Sequence of chain 1.B:
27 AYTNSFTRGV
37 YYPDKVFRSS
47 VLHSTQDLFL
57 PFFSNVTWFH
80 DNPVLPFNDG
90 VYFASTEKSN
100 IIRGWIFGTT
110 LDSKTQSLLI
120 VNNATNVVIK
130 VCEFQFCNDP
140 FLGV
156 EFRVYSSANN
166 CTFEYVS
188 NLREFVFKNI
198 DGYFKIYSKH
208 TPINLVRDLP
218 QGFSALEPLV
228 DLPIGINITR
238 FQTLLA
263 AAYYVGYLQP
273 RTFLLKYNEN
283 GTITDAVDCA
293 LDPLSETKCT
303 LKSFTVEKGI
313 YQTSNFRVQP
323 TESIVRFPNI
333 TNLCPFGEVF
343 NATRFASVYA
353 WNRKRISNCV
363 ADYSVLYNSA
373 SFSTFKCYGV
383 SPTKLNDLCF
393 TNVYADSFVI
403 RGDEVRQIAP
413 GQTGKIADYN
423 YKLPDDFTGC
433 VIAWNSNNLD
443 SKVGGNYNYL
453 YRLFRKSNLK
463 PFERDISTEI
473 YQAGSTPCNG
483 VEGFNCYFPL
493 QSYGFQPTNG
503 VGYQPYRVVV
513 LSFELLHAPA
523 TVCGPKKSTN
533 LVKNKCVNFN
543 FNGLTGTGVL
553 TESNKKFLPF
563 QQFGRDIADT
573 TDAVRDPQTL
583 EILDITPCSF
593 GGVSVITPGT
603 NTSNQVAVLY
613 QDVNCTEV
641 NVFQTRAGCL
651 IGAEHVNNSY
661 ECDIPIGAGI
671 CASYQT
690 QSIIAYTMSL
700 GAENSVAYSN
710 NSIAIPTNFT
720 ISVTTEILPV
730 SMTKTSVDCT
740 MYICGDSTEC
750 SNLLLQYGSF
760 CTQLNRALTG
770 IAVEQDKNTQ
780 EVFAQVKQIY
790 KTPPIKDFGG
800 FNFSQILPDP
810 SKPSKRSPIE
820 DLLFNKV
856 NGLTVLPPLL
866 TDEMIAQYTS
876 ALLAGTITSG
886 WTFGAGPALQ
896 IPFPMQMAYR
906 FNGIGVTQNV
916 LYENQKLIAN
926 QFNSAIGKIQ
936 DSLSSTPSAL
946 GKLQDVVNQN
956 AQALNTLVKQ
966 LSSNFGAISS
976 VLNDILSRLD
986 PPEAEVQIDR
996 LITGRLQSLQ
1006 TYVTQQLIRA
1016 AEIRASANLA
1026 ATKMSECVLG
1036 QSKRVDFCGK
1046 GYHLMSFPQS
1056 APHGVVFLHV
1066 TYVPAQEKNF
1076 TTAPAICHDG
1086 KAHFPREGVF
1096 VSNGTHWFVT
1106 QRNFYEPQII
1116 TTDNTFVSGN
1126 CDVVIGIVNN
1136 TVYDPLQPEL

Binding-site contacts:
Ligand atom O5 contacts residue SER803 of chain 1.B at 3.1 Å (h-bond).
Ligand atom C1 contacts residue ASN801 of chain 1.B at 1.4 Å.
Ligand atom C1 contacts residue SER803 of chain 1.B at 3.3 Å.
Ligand atom C7 contacts residue GLN804 of chain 1.B at 4.3 Å.
Ligand atom C6 contacts residue SER803 of chain 1.B at 3.7 Å.
Ligand atom C5 contacts residue GLN804 of chain 1.B at 4.3 Å.
Ligand atom N2 contacts residue ASN801 of chain 1.B at 3.0 Å (h-bond).
Ligand atom C5 contacts residue ASN801 of chain 1.B at 3.6 Å.
Ligand atom C6 contacts residue GLN804 of chain 1.B at 3.7 Å.
Ligand atom C4 contacts residue SER803 of chain 1.B at 4.3 Å.
Ligand atom C5 contacts residue SER803 of chain 1.B at 3.0 Å.
Ligand atom C4 contacts residue ASN801 of chain 1.B at 4.2 Å.
Ligand atom C2 contacts residue ASN801 of chain 1.B at 2.5 Å.
Ligand atom C3 contacts residue ASN801 of chain 1.B at 3.8 Å.
Ligand atom C2 contacts residue SER803 of chain 1.B at 4.5 Å.
Ligand atom O5 contacts residue ASN801 of chain 1.B at 2.3 Å (h-bond).
Ligand atom O7 contacts residue ASN801 of chain 1.B at 3.0 Å (h-bond).
Ligand atom C7 contacts residue ASN801 of chain 1.B at 3.2 Å.
Ligand atom C8 contacts residue ASN801 of chain 1.B at 4.4 Å.
Ligand atom C3 contacts residue SER803 of chain 1.B at 4.5 Å.
Ligand atom C6 contacts residue ASN801 of chain 1.B at 4.2 Å.
Ligand atom C8 contacts residue GLN804 of chain 1.B at 3.2 Å.

The small molecule below binds the protein below.
Small molecule (SMILES): CC(=O)N[C@H]1[C@H](O[C@H]2[C@H](O)[C@@H](NC(C)=O)CO[C@@H]2CO)O[C@H](CO)[C@@H](O)[C@@H]1O